Sequence of chain 1.B:
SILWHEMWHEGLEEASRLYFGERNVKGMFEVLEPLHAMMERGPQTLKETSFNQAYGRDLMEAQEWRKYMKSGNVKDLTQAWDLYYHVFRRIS

This protein binds this small molecule.
Small molecule (SMILES): CO[C@H]1C[C@@H]2CC[C@@H](C)[C@@](O)(O2)C(=O)C(=O)N2CCCC[C@H]2C(=O)O[C@H]([C@H](C)C[C@@H]2CC[C@@H](O)[C@H](OC)C2)CC(=O)[C@H](C)/C=C(\C)[C@@H](O)[C@@H](OC)C(=O)[C@H](C)C[C@H](C)/C=C/C=CC=C1C

Sequence of chain 1.A:
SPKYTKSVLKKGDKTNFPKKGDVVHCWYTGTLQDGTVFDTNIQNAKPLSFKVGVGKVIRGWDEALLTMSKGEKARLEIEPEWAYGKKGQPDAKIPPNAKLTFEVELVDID

Binding-site contacts:
Ligand atom C43 contacts residue ILE101 of chain 1.A at 3.4 Å (hydrophobic).
Ligand atom C28 contacts residue LYS63 of chain 1.A at 3.6 Å.
Ligand atom C3 contacts residue TRP68 of chain 1.A at 3.5 Å (hydrophobic).
Ligand atom C51 contacts residue SER16 of chain 1.B at 3.2 Å.
Ligand atom C44 contacts residue TYR86 of chain 1.B at 3.6 Å (hydrophobic).
Ligand atom O4 contacts residue TYR28 of chain 1.A at 3.4 Å.
Ligand atom C45 contacts residue PHE89 of chain 1.B at 3.5 Å (hydrophobic).
Ligand atom O8 contacts residue LYS63 of chain 1.A at 3.6 Å.
Ligand atom O6 contacts residue ASP39 of chain 1.A at 2.6 Å (salt-bridge).
Ligand atom C49 contacts residue TYR91 of chain 1.A at 3.1 Å (hydrophobic).
Ligand atom C30 contacts residue LYS63 of chain 1.A at 3.4 Å.
Ligand atom C14 contacts residue ASP39 of chain 1.A at 3.6 Å.
Ligand atom C45 contacts residue LEU12 of chain 1.B at 3.6 Å (hydrophobic).
Ligand atom C51 contacts residue GLU13 of chain 1.B at 3.5 Å.
Ligand atom C1 contacts residue TYR91 of chain 1.A at 3.4 Å (hydrophobic).
Ligand atom O2 contacts residue ILE65 of chain 1.A at 3.0 Å (h-bond).
Ligand atom C41 contacts residue VAL64 of chain 1.A at 3.4 Å (hydrophobic).
Ligand atom C50 contacts residue ASP83 of chain 1.B at 3.5 Å.
Ligand atom C40 contacts residue GLY62 of chain 1.A at 3.5 Å.
Ligand atom C2 contacts residue TYR91 of chain 1.A at 3.5 Å (hydrophobic).
Ligand atom O3 contacts residue TYR91 of chain 1.A at 2.6 Å (h-bond).
Ligand atom C41 contacts residue GLY62 of chain 1.A at 3.6 Å.
Ligand atom O3 contacts residue PHE109 of chain 1.A at 3.6 Å.
Ligand atom O1 contacts residue TYR91 of chain 1.A at 3.5 Å (h-bond).
Ligand atom C10 contacts residue ASP39 of chain 1.A at 3.5 Å.
Ligand atom O10 contacts residue LYS63 of chain 1.A at 2.7 Å (salt-bridge).
Ligand atom C35 contacts residue TYR91 of chain 1.A at 3.4 Å (hydrophobic).
Ligand atom C27 contacts residue SER16 of chain 1.B at 3.4 Å.
Ligand atom C50 contacts residue THR79 of chain 1.B at 3.4 Å.
Ligand atom O13 contacts residue GLY62 of chain 1.A at 2.7 Å (h-bond).
Ligand atom C24 contacts residue SER16 of chain 1.B at 3.4 Å.
Ligand atom C47 contacts residue PHE20 of chain 1.B at 3.6 Å (hydrophobic).
Ligand atom O4 contacts residue PHE109 of chain 1.A at 3.5 Å.
Ligand atom C4 contacts residue TRP68 of chain 1.A at 3.7 Å (hydrophobic).
Ligand atom O4 contacts residue ASP39 of chain 1.A at 3.5 Å (salt-bridge).
Ligand atom O4 contacts residue PHE38 of chain 1.A at 3.4 Å.
Ligand atom C8 contacts residue TYR91 of chain 1.A at 3.4 Å (hydrophobic).
Ligand atom O5 contacts residue ASP39 of chain 1.A at 3.4 Å (salt-bridge).
Ligand atom C21 contacts residue TYR86 of chain 1.B at 3.6 Å (hydrophobic).
Ligand atom O2 contacts residue VAL64 of chain 1.A at 3.2 Å.